Binding-site contacts:
Ligand atom O26 contacts residue SER162 of chain 1.A at 3.5 Å (h-bond).
Ligand atom N45 contacts residue ASP145 of chain 1.A at 3.8 Å.
Ligand atom C16 contacts residue ASP163 of chain 1.A at 3.2 Å.
Ligand atom C17 contacts residue LYS54 of chain 1.A at 3.5 Å.
Ligand atom N45 contacts residue HIS143 of chain 1.A at 3.6 Å.
Ligand atom O24 contacts residue VAL40 of chain 1.A at 3.6 Å.
Ligand atom N7 contacts residue GLY104 of chain 1.A at 3.8 Å.
Ligand atom N7 contacts residue MET101 of chain 1.A at 2.9 Å (h-bond).
Ligand atom C44 contacts residue ASP145 of chain 1.A at 3.6 Å.
Ligand atom C31 contacts residue ALA102 of chain 1.A at 3.3 Å (hydrophobic).
Ligand atom N6 contacts residue ALA52 of chain 1.A at 3.5 Å.
Ligand atom C27 contacts residue THR98 of chain 1.A at 3.4 Å.
Ligand atom C11 contacts residue THR34 of chain 1.A at 3.7 Å.
Ligand atom C11 contacts residue GLY35 of chain 1.A at 3.7 Å.
Ligand atom C20 contacts residue ASP163 of chain 1.A at 3.8 Å.
Ligand atom F47 contacts residue LYS54 of chain 1.A at 3.7 Å.
Ligand atom N6 contacts residue LEU152 of chain 1.A at 3.7 Å.
Ligand atom C29 contacts residue GLY104 of chain 1.A at 3.5 Å.
Ligand atom C9 contacts residue VAL40 of chain 1.A at 3.6 Å (hydrophobic).
Ligand atom C42 contacts residue ASP163 of chain 1.A at 3.7 Å.
Ligand atom O24 contacts residue LYS54 of chain 1.A at 2.8 Å (salt-bridge).
Ligand atom O26 contacts residue ASP163 of chain 1.A at 2.9 Å (salt-bridge).
Ligand atom C23 contacts residue ASP163 of chain 1.A at 3.7 Å.
Ligand atom C19 contacts residue ASP163 of chain 1.A at 3.3 Å.
Ligand atom C27 contacts residue GLU99 of chain 1.A at 3.3 Å.
Ligand atom N45 contacts residue ASP163 of chain 1.A at 3.1 Å (salt-bridge).
Ligand atom O28 contacts residue TYR100 of chain 1.A at 3.4 Å.
Ligand atom C25 contacts residue ASP163 of chain 1.A at 3.5 Å.
Ligand atom F47 contacts residue PHE37 of chain 1.A at 3.2 Å.
Ligand atom C10 contacts residue VAL40 of chain 1.A at 3.7 Å (hydrophobic).
Ligand atom O28 contacts residue MET101 of chain 1.A at 2.6 Å (h-bond).
Ligand atom C16 contacts residue ASN150 of chain 1.A at 3.5 Å.
Ligand atom C20 contacts residue ASN150 of chain 1.A at 3.6 Å.
Ligand atom C27 contacts residue ALA52 of chain 1.A at 3.1 Å (hydrophobic).
Ligand atom C18 contacts residue ASP163 of chain 1.A at 3.6 Å.
Ligand atom O26 contacts residue LYS54 of chain 1.A at 2.8 Å (salt-bridge).
Ligand atom C30 contacts residue MET101 of chain 1.A at 3.2 Å (hydrophobic).
Ligand atom C29 contacts residue MET101 of chain 1.A at 3.5 Å (hydrophobic).
Ligand atom C30 contacts residue ALA102 of chain 1.A at 3.3 Å (hydrophobic).
Ligand atom C30 contacts residue GLY104 of chain 1.A at 3.5 Å.

The small molecule below binds the protein below.
Small molecule (SMILES): CN1CCN(c2ccc(Nc3cc(-c4cccc(N5CCc6cc(C(C)(C)C#N)cc(F)c6C5=O)c4CO)cn(C)c3=O)nc2)CC1

Sequence of chain 1.A:
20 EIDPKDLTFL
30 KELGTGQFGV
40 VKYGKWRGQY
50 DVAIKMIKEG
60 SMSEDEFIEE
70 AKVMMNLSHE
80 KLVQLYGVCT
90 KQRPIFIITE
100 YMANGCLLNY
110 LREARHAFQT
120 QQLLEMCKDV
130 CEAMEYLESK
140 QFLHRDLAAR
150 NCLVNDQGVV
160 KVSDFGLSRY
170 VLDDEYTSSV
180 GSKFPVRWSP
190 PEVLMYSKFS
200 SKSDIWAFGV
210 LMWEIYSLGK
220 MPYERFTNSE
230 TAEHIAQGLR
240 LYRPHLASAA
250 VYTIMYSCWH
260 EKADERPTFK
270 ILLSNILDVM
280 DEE